Binding-site contacts:
Ligand atom C2 contacts residue ASN709 of chain 1.B at 2.4 Å.
Ligand atom C7 contacts residue ASN709 of chain 1.B at 3.1 Å.
Ligand atom O5 contacts residue ASN709 of chain 1.B at 2.4 Å (h-bond).
Ligand atom N2 contacts residue ASN709 of chain 1.B at 2.9 Å (h-bond).
Ligand atom C3 contacts residue ASN709 of chain 1.B at 3.8 Å.
Ligand atom C5 contacts residue ASN709 of chain 1.B at 3.7 Å.
Ligand atom C4 contacts residue ASN709 of chain 1.B at 4.2 Å.
Ligand atom C8 contacts residue ASN709 of chain 1.B at 4.3 Å.
Ligand atom C8 contacts residue ILE1130 of chain 1.B at 4.0 Å (hydrophobic).
Ligand atom C1 contacts residue ASN709 of chain 1.B at 1.4 Å.
Ligand atom O5 contacts residue ASP796 of chain 1.C at 4.4 Å.
Ligand atom O7 contacts residue ASN709 of chain 1.B at 2.9 Å (h-bond).

Sequence of chain 1.C:
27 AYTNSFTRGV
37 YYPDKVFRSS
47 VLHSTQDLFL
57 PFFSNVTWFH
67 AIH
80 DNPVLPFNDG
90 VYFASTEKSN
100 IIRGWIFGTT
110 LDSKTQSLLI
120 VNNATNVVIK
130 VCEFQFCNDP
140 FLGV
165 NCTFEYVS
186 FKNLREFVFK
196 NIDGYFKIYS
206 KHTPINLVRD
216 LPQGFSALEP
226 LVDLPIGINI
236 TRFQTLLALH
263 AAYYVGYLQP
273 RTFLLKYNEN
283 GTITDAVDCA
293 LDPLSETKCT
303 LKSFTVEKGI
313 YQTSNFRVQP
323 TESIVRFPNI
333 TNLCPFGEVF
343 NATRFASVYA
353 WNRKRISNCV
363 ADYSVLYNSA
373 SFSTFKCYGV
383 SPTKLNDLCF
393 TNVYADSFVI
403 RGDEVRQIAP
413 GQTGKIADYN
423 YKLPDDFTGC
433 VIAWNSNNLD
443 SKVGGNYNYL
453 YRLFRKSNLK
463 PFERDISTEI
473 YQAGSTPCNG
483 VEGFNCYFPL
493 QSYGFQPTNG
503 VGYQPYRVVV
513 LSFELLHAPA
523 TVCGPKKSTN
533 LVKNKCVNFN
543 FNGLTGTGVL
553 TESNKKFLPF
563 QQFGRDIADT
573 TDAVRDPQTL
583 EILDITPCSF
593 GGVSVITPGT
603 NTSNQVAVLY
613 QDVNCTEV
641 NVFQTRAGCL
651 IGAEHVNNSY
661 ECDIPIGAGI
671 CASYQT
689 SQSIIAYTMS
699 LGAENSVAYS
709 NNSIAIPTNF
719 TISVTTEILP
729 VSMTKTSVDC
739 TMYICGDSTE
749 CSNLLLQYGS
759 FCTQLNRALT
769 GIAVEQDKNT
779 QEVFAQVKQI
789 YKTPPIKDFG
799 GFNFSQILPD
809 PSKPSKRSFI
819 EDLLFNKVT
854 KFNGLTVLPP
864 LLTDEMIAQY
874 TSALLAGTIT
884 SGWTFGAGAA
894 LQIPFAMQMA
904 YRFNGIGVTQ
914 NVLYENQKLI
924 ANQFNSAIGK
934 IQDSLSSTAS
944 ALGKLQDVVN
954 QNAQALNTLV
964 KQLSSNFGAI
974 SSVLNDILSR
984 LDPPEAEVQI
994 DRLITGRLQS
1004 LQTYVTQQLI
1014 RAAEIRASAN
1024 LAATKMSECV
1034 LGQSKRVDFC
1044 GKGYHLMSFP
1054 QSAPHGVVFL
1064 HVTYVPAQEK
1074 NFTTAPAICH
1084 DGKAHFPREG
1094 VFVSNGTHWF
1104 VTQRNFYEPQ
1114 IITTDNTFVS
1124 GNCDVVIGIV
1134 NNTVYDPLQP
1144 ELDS

A protein and the small-molecule ligand that binds it are described below.
Small molecule (SMILES): CC(=O)N[C@@H]1[C@@H](O)[C@H](O)[C@@H](CO)O[C@H]1O

Sequence of chain 1.B:
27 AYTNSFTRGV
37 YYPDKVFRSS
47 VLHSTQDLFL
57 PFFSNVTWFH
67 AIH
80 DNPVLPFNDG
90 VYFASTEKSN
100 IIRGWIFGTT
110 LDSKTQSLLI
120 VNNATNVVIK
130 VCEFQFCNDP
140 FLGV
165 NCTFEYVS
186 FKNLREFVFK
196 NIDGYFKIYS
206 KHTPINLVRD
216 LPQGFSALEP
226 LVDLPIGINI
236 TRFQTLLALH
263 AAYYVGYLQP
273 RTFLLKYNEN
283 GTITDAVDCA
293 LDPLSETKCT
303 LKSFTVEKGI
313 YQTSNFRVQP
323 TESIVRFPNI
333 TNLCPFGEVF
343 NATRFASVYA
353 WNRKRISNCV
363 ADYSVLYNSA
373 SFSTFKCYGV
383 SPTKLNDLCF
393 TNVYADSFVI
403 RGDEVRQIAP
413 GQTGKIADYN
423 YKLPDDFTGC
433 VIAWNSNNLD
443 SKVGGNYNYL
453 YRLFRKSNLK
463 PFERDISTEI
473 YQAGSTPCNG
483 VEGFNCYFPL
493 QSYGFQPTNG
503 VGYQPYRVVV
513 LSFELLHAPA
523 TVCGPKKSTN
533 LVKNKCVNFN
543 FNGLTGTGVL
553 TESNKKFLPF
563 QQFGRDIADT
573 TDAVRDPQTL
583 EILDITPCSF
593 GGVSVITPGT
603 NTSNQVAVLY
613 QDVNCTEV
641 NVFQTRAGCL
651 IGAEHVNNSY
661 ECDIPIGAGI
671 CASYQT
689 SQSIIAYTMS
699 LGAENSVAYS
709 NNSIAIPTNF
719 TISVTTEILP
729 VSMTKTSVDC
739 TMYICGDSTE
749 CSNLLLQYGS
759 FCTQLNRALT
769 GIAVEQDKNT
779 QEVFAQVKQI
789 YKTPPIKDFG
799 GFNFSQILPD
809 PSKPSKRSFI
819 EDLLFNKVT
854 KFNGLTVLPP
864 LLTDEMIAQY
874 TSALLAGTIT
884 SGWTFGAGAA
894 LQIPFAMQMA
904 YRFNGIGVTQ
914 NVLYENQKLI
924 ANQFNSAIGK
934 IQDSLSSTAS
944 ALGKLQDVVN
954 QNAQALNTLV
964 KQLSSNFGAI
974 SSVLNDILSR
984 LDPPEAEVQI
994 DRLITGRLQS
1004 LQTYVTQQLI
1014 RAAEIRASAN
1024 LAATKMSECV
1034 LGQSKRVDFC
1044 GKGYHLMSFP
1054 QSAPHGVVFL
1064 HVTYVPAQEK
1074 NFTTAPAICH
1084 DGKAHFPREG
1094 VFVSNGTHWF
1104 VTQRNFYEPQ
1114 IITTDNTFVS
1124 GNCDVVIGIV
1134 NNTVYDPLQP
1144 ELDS